Sequence of chain 4.E:
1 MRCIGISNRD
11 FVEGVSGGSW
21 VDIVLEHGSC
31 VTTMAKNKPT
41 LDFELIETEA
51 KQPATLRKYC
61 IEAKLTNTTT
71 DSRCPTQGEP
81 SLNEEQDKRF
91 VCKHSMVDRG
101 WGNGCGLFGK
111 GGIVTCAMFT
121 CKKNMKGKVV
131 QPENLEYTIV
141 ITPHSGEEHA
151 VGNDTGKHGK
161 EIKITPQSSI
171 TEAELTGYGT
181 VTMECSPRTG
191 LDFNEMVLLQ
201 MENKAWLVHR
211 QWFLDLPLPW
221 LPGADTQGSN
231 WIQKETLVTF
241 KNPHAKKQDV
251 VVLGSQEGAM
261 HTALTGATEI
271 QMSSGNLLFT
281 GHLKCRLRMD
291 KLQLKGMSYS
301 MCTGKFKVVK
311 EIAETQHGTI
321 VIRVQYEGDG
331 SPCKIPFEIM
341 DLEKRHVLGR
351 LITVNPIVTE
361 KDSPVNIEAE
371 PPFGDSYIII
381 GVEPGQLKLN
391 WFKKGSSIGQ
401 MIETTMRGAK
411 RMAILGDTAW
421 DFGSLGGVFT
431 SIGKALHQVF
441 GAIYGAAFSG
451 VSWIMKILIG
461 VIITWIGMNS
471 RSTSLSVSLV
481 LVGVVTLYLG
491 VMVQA

This small molecule binds to this protein.
Small molecule (SMILES): CC(=O)N[C@@H]1[C@@H](O)[C@H](O)[C@@H](CO)O[C@H]1O

Binding-site contacts:
Ligand atom O7 contacts residue MET118 of chain 4.E at 3.9 Å.
Ligand atom C4 contacts residue ASN67 of chain 4.E at 4.2 Å.
Ligand atom C8 contacts residue ASN67 of chain 4.E at 3.6 Å.
Ligand atom O6 contacts residue GLN65 of chain 4.G at 4.2 Å.
Ligand atom C2 contacts residue ASN67 of chain 4.E at 2.5 Å.
Ligand atom C6 contacts residue GLN65 of chain 4.G at 4.1 Å.
Ligand atom O3 contacts residue ASN67 of chain 4.E at 4.4 Å.
Ligand atom O5 contacts residue TYR60 of chain 4.G at 3.5 Å.
Ligand atom C3 contacts residue ASN67 of chain 4.E at 3.8 Å.
Ligand atom C6 contacts residue ASP66 of chain 4.G at 4.2 Å.
Ligand atom O7 contacts residue ARG89 of chain 4.E at 4.0 Å.
Ligand atom O5 contacts residue ASN67 of chain 4.E at 2.4 Å (h-bond).
Ligand atom C6 contacts residue TYR60 of chain 4.G at 3.8 Å (hydrophobic).
Ligand atom C1 contacts residue GLN65 of chain 4.G at 3.7 Å.
Ligand atom C5 contacts residue TYR60 of chain 4.G at 4.2 Å (hydrophobic).
Ligand atom O4 contacts residue ASP66 of chain 4.G at 4.2 Å.
Ligand atom N2 contacts residue GLN65 of chain 4.G at 4.5 Å.
Ligand atom C8 contacts residue GLN65 of chain 4.G at 3.5 Å.
Ligand atom O3 contacts residue GLN65 of chain 4.G at 3.2 Å.
Ligand atom C3 contacts residue GLN65 of chain 4.G at 4.1 Å.
Ligand atom C4 contacts residue ASP66 of chain 4.G at 3.8 Å.
Ligand atom O7 contacts residue ASN67 of chain 4.E at 4.1 Å.
Ligand atom C1 contacts residue ASN67 of chain 4.E at 1.4 Å.
Ligand atom C2 contacts residue GLN65 of chain 4.G at 3.4 Å.
Ligand atom C7 contacts residue ASN67 of chain 4.E at 3.6 Å.
Ligand atom O5 contacts residue GLN65 of chain 4.G at 3.9 Å.
Ligand atom C5 contacts residue ASN67 of chain 4.E at 3.6 Å.
Ligand atom C3 contacts residue ASP66 of chain 4.G at 4.3 Å.
Ligand atom O3 contacts residue ASP66 of chain 4.G at 3.8 Å.
Ligand atom N2 contacts residue ASN67 of chain 4.E at 3.1 Å (h-bond).
Ligand atom O6 contacts residue ASP66 of chain 4.G at 2.8 Å (salt-bridge).

Sequence of chain 4.G:
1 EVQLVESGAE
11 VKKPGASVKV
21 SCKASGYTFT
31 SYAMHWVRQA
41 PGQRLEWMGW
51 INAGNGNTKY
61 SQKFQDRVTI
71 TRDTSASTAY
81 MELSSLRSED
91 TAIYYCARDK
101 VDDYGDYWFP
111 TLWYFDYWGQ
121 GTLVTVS